Binding-site contacts:
Ligand atom C1 contacts residue ASN324 of chain 1.C at 1.4 Å.
Ligand atom O7 contacts residue ASN324 of chain 1.C at 3.0 Å (h-bond).
Ligand atom C7 contacts residue ASN324 of chain 1.C at 3.1 Å.
Ligand atom C3 contacts residue ASN324 of chain 1.C at 3.8 Å.
Ligand atom C8 contacts residue ASN324 of chain 1.C at 4.3 Å.
Ligand atom C5 contacts residue ASN324 of chain 1.C at 3.7 Å.
Ligand atom C2 contacts residue ASN324 of chain 1.C at 2.4 Å.
Ligand atom O5 contacts residue ASN324 of chain 1.C at 2.5 Å (h-bond).
Ligand atom N2 contacts residue ASN324 of chain 1.C at 2.8 Å (h-bond).
Ligand atom C4 contacts residue ASN324 of chain 1.C at 4.2 Å.

This protein binds this small molecule.
Small molecule (SMILES): CC(=O)N[C@@H]1[C@@H](O)[C@H](O)[C@@H](CO)O[C@H]1O

Sequence of chain 1.C:
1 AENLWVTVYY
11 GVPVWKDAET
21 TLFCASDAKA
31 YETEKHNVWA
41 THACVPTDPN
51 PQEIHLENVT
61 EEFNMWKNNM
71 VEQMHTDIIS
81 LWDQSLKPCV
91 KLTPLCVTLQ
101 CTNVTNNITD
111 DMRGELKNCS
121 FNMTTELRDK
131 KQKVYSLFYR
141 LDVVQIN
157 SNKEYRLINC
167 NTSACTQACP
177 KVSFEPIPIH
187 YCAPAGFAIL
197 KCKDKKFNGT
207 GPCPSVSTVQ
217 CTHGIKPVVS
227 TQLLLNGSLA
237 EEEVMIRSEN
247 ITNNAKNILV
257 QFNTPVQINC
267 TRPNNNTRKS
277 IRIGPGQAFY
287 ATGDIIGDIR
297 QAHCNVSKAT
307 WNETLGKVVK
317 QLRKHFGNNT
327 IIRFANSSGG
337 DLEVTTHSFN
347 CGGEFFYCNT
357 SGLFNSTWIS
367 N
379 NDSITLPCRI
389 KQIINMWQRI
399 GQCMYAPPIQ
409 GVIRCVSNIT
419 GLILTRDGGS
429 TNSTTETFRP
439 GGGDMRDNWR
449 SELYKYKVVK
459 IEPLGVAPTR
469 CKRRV